Binding-site contacts:
Ligand atom C5 contacts residue TYR72 of chain 1.B at 3.6 Å (hydrophobic).
Ligand atom C3 contacts residue THR11 of chain 1.B at 3.4 Å.
Ligand atom O contacts residue THR11 of chain 1.B at 3.5 Å.
Ligand atom F contacts residue ILE96 of chain 1.B at 3.8 Å.
Ligand atom C2 contacts residue THR11 of chain 1.B at 4.1 Å.
Ligand atom C8 contacts residue PRO9 of chain 1.B at 4.5 Å (hydrophobic).
Ligand atom C4 contacts residue THR11 of chain 1.B at 3.9 Å.
Ligand atom F contacts residue PHE100 of chain 1.B at 4.1 Å.
Ligand atom C7 contacts residue ILE96 of chain 1.B at 4.2 Å (hydrophobic).
Ligand atom N1 contacts residue GLU87 of chain 1.B at 3.6 Å.
Ligand atom S contacts residue PHE100 of chain 1.B at 4.3 Å.
Ligand atom F contacts residue TYR72 of chain 1.B at 4.0 Å.
Ligand atom F contacts residue THR11 of chain 1.B at 4.4 Å.
Ligand atom F1 contacts residue PHE93 of chain 1.B at 3.9 Å.
Ligand atom C1 contacts residue ILE96 of chain 1.B at 4.2 Å (hydrophobic).
Ligand atom O1 contacts residue ILE96 of chain 1.B at 3.2 Å.
Ligand atom F1 contacts residue GLU87 of chain 1.B at 3.2 Å.
Ligand atom F1 contacts residue TYR72 of chain 1.B at 3.6 Å.
Ligand atom N1 contacts residue TYR72 of chain 1.B at 3.7 Å.
Ligand atom C8 contacts residue THR11 of chain 1.B at 4.3 Å.
Ligand atom C8 contacts residue TYR72 of chain 1.B at 3.8 Å (hydrophobic).
Ligand atom C8 contacts residue ILE96 of chain 1.B at 3.9 Å (hydrophobic).
Ligand atom N1 contacts residue LYS92 of chain 1.B at 3.4 Å (salt-bridge).
Ligand atom S contacts residue THR11 of chain 1.B at 3.6 Å.
Ligand atom C7 contacts residue PRO9 of chain 1.B at 4.2 Å (hydrophobic).
Ligand atom F contacts residue PRO9 of chain 1.B at 3.5 Å.
Ligand atom N contacts residue THR11 of chain 1.B at 2.5 Å (h-bond).
Ligand atom C6 contacts residue TYR72 of chain 1.B at 3.5 Å (hydrophobic).
Ligand atom C4 contacts residue TYR72 of chain 1.B at 3.9 Å (hydrophobic).
Ligand atom O contacts residue PHE100 of chain 1.B at 3.6 Å.
Ligand atom C3 contacts residue TYR72 of chain 1.B at 4.1 Å (hydrophobic).
Ligand atom C7 contacts residue TYR72 of chain 1.B at 3.5 Å (hydrophobic).
Ligand atom O1 contacts residue PHE100 of chain 1.B at 3.9 Å.
Ligand atom C7 contacts residue PHE93 of chain 1.B at 4.3 Å (hydrophobic).
Ligand atom C contacts residue LYS92 of chain 1.B at 4.4 Å.
Ligand atom F contacts residue PHE10 of chain 1.B at 4.2 Å.
Ligand atom C5 contacts residue LYS92 of chain 1.B at 4.4 Å.
Ligand atom C6 contacts residue GLU87 of chain 1.B at 4.4 Å.

The small molecule below binds the protein below.
Small molecule (SMILES): CCCS(=O)(=O)Nc1cc(N)c(F)cc1F

Sequence of chain 1.B:
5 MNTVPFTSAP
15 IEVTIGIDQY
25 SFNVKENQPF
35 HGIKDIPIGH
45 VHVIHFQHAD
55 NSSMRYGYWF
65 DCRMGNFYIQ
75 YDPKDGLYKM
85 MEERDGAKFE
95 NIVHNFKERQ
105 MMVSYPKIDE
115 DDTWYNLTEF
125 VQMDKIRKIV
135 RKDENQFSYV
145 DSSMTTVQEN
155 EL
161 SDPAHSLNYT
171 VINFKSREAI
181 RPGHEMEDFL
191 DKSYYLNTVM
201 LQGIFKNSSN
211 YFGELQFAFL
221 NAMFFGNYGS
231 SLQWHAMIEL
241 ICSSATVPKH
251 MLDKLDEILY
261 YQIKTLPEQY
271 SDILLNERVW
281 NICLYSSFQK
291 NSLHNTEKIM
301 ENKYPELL